Binding-site contacts:
Ligand atom C1 contacts residue ASN368 of chain 1.C at 4.2 Å.
Ligand atom C6 contacts residue PRO68 of chain 1.D at 4.4 Å (hydrophobic).
Ligand atom O4 contacts residue PRO68 of chain 1.D at 3.3 Å.
Ligand atom O6 contacts residue GLU413 of chain 1.D at 4.4 Å.
Ligand atom O2 contacts residue ASN368 of chain 1.C at 4.1 Å.
Ligand atom C3 contacts residue ALL1 of chain 1.S at 3.1 Å.
Ligand atom O3 contacts residue ALL1 of chain 1.S at 2.6 Å (h-bond).
Ligand atom O2 contacts residue ALA369 of chain 1.C at 3.8 Å.
Ligand atom C1 contacts residue ALA369 of chain 1.C at 4.0 Å (hydrophobic).
Ligand atom O6 contacts residue TYR67 of chain 1.D at 2.7 Å (h-bond).
Ligand atom C4 contacts residue ALL1 of chain 1.S at 3.2 Å.
Ligand atom O1 contacts residue ASN368 of chain 1.C at 3.2 Å (h-bond).
Ligand atom C6 contacts residue PHE418 of chain 1.D at 3.6 Å (hydrophobic).
Ligand atom C2 contacts residue ALL1 of chain 1.S at 4.4 Å.
Ligand atom C5 contacts residue TYR67 of chain 1.D at 3.9 Å (hydrophobic).
Ligand atom O1 contacts residue ALA369 of chain 1.C at 4.1 Å.
Ligand atom O3 contacts residue TYR67 of chain 1.D at 4.5 Å.
Ligand atom C6 contacts residue TYR67 of chain 1.D at 3.5 Å (hydrophobic).
Ligand atom O4 contacts residue TYR67 of chain 1.D at 4.4 Å.
Ligand atom O4 contacts residue ALL1 of chain 1.S at 2.5 Å (h-bond).
Ligand atom O6 contacts residue PHE418 of chain 1.D at 3.4 Å.
Ligand atom O1 contacts residue ASP370 of chain 1.C at 4.4 Å.

Sequence of chain 1.D:
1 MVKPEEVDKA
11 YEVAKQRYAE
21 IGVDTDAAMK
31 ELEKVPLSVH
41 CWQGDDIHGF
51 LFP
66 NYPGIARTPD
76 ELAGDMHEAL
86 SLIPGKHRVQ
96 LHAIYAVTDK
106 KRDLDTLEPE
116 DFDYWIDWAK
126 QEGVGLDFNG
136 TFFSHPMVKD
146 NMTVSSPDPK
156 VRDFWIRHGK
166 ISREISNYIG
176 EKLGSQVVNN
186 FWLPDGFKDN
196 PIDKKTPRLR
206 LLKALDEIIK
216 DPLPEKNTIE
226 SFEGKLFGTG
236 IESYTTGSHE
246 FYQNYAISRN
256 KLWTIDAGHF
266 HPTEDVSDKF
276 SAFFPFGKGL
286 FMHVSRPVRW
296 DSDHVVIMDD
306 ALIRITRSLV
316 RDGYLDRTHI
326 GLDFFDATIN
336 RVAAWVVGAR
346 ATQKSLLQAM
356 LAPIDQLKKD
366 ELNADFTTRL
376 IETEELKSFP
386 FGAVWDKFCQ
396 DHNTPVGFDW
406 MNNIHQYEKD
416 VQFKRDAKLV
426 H

This small molecule binds to this protein.
Small molecule (SMILES): OC[C@H]1O[C@@H](O)[C@H](O)[C@H](O)[C@@H]1O

Sequence of chain 1.C:
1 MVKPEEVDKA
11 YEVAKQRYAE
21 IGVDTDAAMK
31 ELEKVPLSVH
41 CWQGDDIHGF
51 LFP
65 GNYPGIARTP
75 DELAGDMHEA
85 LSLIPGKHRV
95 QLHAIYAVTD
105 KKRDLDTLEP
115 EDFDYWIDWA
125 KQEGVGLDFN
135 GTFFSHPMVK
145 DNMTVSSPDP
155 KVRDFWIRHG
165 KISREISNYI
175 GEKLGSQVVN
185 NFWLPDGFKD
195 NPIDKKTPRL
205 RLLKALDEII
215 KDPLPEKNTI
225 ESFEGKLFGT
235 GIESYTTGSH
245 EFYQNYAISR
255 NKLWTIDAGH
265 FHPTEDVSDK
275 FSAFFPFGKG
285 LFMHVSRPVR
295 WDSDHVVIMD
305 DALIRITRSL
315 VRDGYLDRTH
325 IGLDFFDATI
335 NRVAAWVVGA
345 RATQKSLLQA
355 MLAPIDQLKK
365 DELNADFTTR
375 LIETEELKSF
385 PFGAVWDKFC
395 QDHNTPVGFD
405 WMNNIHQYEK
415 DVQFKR